Binding-site contacts:
Ligand atom C8A contacts residue LEU320 of chain 1.C at 3.6 Å (hydrophobic).
Ligand atom O2 contacts residue ARG323 of chain 1.C at 2.7 Å (salt-bridge).
Ligand atom O1' contacts residue MET324 of chain 1.C at 3.6 Å.
Ligand atom O2 contacts residue TRP126 of chain 1.C at 4.5 Å.
Ligand atom O2 contacts residue LEU320 of chain 1.C at 4.3 Å.
Ligand atom C4 contacts residue LEU320 of chain 1.C at 3.9 Å (hydrophobic).
Ligand atom C2 contacts residue LEU320 of chain 1.C at 3.7 Å (hydrophobic).
Ligand atom C6 contacts residue PHE176 of chain 1.C at 4.1 Å (hydrophobic).
Ligand atom C4A contacts residue LEU320 of chain 1.C at 3.8 Å (hydrophobic).
Ligand atom C2 contacts residue ARG323 of chain 1.C at 3.5 Å.
Ligand atom O1' contacts residue PHE162 of chain 1.C at 4.4 Å.
Ligand atom C3 contacts residue LEU320 of chain 1.C at 3.8 Å (hydrophobic).
Ligand atom C2 contacts residue TRP126 of chain 1.C at 4.2 Å (hydrophobic).
Ligand atom C7 contacts residue MET324 of chain 1.C at 3.7 Å (hydrophobic).
Ligand atom C8 contacts residue PHE327 of chain 1.C at 4.4 Å (hydrophobic).
Ligand atom C4 contacts residue TRP126 of chain 1.C at 4.2 Å (hydrophobic).
Ligand atom C6 contacts residue LEU180 of chain 1.C at 3.6 Å (hydrophobic).
Ligand atom C3 contacts residue TRP126 of chain 1.C at 4.2 Å (hydrophobic).
Ligand atom C8A contacts residue TRP126 of chain 1.C at 4.5 Å (hydrophobic).
Ligand atom C7 contacts residue LEU180 of chain 1.C at 4.3 Å (hydrophobic).
Ligand atom O1' contacts residue PHE176 of chain 1.C at 3.2 Å.
Ligand atom O1 contacts residue LEU320 of chain 1.C at 3.6 Å.
Ligand atom C8A contacts residue MET324 of chain 1.C at 4.4 Å (hydrophobic).
Ligand atom O2 contacts residue GLU319 of chain 1.C at 4.0 Å.
Ligand atom C8 contacts residue LEU320 of chain 1.C at 4.3 Å (hydrophobic).
Ligand atom C7 contacts residue PHE176 of chain 1.C at 3.9 Å (hydrophobic).
Ligand atom C8 contacts residue MET324 of chain 1.C at 3.6 Å (hydrophobic).
Ligand atom O1 contacts residue TRP126 of chain 1.C at 4.2 Å.
Ligand atom O1 contacts residue ARG323 of chain 1.C at 3.5 Å.
Ligand atom C4A contacts residue TRP126 of chain 1.C at 4.3 Å (hydrophobic).
Ligand atom C5 contacts residue LEU180 of chain 1.C at 3.8 Å (hydrophobic).
Ligand atom O1' contacts residue PHE327 of chain 1.C at 4.4 Å.

The small molecule below binds the protein below.
Small molecule (SMILES): Cc1cc(=O)oc2cc(O)ccc12

Sequence of chain 1.C:
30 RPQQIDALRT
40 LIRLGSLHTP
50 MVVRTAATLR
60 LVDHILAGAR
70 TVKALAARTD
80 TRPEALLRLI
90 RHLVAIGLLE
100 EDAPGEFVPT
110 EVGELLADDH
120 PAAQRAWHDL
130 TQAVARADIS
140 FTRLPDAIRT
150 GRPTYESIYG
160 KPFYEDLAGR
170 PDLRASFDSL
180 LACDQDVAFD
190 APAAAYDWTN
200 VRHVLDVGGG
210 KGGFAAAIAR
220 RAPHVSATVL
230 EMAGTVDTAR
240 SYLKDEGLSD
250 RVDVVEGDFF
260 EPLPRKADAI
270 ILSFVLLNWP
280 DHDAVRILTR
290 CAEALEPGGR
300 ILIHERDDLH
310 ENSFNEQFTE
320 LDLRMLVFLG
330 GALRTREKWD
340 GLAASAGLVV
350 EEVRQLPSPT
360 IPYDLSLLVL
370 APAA